The small molecule below binds the protein below.
Small molecule (SMILES): OC[C@H]1O[C@@](CO)(O[C@H]2O[C@H](CO)[C@@H](O)[C@H](O)[C@H]2O)[C@@H](O)[C@@H]1O

Sequence of chain 1.B:
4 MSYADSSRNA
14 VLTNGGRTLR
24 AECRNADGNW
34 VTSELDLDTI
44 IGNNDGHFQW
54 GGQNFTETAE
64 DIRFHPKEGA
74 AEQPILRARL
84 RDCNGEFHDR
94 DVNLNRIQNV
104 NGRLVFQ

Binding-site contacts:
Ligand atom C3 contacts residue ASN104 of chain 1.B at 3.7 Å.
Ligand atom C1 contacts residue ASN102 of chain 1.B at 3.9 Å.
Ligand atom O4 contacts residue GLY105 of chain 1.B at 3.9 Å.
Ligand atom C6 contacts residue SER9 of chain 1.B at 3.7 Å.
Ligand atom C2 contacts residue ASN102 of chain 1.B at 3.5 Å.
Ligand atom O3 contacts residue ASN102 of chain 1.B at 2.6 Å (h-bond).
Ligand atom O2 contacts residue GLN101 of chain 1.B at 3.7 Å.
Ligand atom O3 contacts residue ASN104 of chain 1.B at 2.8 Å (h-bond).
Ligand atom C4 contacts residue ASN102 of chain 1.B at 3.7 Å.
Ligand atom C2 contacts residue ASN102 of chain 1.B at 3.9 Å.
Ligand atom O3 contacts residue VAL103 of chain 1.B at 3.2 Å.
Ligand atom C4 contacts residue SER5 of chain 1.B at 3.6 Å.
Ligand atom O4 contacts residue ASP8 of chain 1.B at 3.5 Å.
Ligand atom O2 contacts residue ASN102 of chain 1.B at 2.8 Å (h-bond).
Ligand atom C2 contacts residue MET4 of chain 1.B at 3.9 Å (hydrophobic).
Ligand atom C3 contacts residue ASN102 of chain 1.B at 3.6 Å.
Ligand atom C5 contacts residue SER9 of chain 1.B at 3.4 Å.
Ligand atom O4 contacts residue ASN104 of chain 1.B at 3.5 Å.
Ligand atom O2 contacts residue ASN102 of chain 1.B at 3.0 Å (h-bond).
Ligand atom O4 contacts residue SER9 of chain 1.B at 2.8 Å (h-bond).
Ligand atom C3 contacts residue ASN102 of chain 1.B at 3.3 Å.
Ligand atom C6 contacts residue SER9 of chain 1.B at 3.3 Å.
Ligand atom O6 contacts residue ARG27 of chain 1.B at 3.0 Å (salt-bridge).
Ligand atom O4 contacts residue ALA29 of chain 1.B at 3.3 Å (h-bond).
Ligand atom O4 contacts residue ASN102 of chain 1.B at 3.9 Å.
Ligand atom O4 contacts residue ARG27 of chain 1.B at 2.8 Å (salt-bridge).
Ligand atom C4 contacts residue SER9 of chain 1.B at 3.4 Å.
Ligand atom O4 contacts residue ASN28 of chain 1.B at 3.2 Å.
Ligand atom C4 contacts residue ARG27 of chain 1.B at 3.5 Å.
Ligand atom O4 contacts residue SER5 of chain 1.B at 2.8 Å (h-bond).
Ligand atom O3 contacts residue TYR6 of chain 1.B at 3.4 Å (h-bond).
Ligand atom C3 contacts residue GLN101 of chain 1.B at 3.9 Å.
Ligand atom O6 contacts residue ASP8 of chain 1.B at 3.9 Å.
Ligand atom O3 contacts residue SER5 of chain 1.B at 3.5 Å (h-bond).
Ligand atom O6 contacts residue SER9 of chain 1.B at 3.6 Å.
Ligand atom C3 contacts residue SER9 of chain 1.B at 3.8 Å.
Ligand atom O3 contacts residue GLN101 of chain 1.B at 2.8 Å (h-bond).
Ligand atom O3 contacts residue ASN102 of chain 1.B at 2.8 Å (h-bond).
Ligand atom C6 contacts residue ARG27 of chain 1.B at 3.6 Å.
Ligand atom O4 contacts residue TYR6 of chain 1.B at 3.6 Å (h-bond).